A protein and the small-molecule ligand that binds it are described below.
Small molecule (SMILES): CC(=O)N[C@@H]1[C@@H](O)[C@H](O)[C@@H](CO)O[C@H]1O

Sequence of chain 2.B:
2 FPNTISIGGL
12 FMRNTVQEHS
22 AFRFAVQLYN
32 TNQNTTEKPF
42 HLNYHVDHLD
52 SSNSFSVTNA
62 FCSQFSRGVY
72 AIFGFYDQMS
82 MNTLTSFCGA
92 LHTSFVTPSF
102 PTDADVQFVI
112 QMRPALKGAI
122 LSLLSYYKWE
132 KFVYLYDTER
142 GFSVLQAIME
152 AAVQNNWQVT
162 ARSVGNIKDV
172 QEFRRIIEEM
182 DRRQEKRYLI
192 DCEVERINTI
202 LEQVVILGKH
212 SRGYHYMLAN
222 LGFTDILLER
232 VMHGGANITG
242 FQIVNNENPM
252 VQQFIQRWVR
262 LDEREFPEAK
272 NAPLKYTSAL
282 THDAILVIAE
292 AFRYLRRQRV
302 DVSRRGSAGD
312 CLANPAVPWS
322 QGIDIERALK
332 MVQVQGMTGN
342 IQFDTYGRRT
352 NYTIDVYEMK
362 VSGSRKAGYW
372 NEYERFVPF

Binding-site contacts:
Ligand atom C5 contacts residue GLU38 of chain 2.B at 4.1 Å.
Ligand atom C6 contacts residue GLU38 of chain 2.B at 3.3 Å.
Ligand atom C2 contacts residue ASN35 of chain 2.B at 2.4 Å.
Ligand atom C1 contacts residue THR37 of chain 2.B at 4.4 Å.
Ligand atom C7 contacts residue ASN35 of chain 2.B at 3.6 Å.
Ligand atom O6 contacts residue THR37 of chain 2.B at 4.1 Å.
Ligand atom O7 contacts residue ASN35 of chain 2.B at 3.9 Å.
Ligand atom O5 contacts residue THR37 of chain 2.B at 4.5 Å.
Ligand atom O6 contacts residue GLU38 of chain 2.B at 2.4 Å (salt-bridge).
Ligand atom O5 contacts residue ASN35 of chain 2.B at 2.3 Å (h-bond).
Ligand atom C3 contacts residue ASN35 of chain 2.B at 3.8 Å.
Ligand atom C1 contacts residue ASN35 of chain 2.B at 1.4 Å.
Ligand atom N2 contacts residue ASN35 of chain 2.B at 2.9 Å (h-bond).
Ligand atom C4 contacts residue ASN35 of chain 2.B at 4.2 Å.
Ligand atom O5 contacts residue GLU38 of chain 2.B at 3.8 Å.
Ligand atom C5 contacts residue ASN35 of chain 2.B at 3.6 Å.